A protein and the small-molecule ligand that binds it are described below.
Small molecule (SMILES): CC(=O)N[C@H]1[C@H](O[C@H]2[C@H](O)[C@@H](NC(C)=O)CO[C@@H]2CO)O[C@H](CO)[C@@H](O)[C@@H]1O

Sequence of chain 12.C:
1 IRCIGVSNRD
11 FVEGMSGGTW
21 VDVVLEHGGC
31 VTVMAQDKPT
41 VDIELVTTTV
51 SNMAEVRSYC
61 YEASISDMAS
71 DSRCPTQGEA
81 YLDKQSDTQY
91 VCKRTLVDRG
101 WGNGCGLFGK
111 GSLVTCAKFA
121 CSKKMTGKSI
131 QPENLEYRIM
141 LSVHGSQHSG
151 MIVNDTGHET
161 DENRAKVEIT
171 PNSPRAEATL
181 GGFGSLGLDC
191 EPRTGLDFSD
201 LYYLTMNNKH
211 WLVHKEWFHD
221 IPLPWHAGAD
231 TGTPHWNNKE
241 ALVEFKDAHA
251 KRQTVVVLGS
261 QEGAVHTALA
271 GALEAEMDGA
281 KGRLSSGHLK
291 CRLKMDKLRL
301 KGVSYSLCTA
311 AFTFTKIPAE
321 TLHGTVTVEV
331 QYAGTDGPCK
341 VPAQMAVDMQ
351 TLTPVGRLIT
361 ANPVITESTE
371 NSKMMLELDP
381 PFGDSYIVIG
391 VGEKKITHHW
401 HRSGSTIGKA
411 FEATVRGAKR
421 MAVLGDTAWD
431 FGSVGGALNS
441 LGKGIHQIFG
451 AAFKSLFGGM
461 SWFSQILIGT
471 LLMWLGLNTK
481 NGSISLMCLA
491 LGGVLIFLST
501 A

Binding-site contacts:
Ligand atom O5 contacts residue ASN154 of chain 12.C at 4.0 Å.
Ligand atom N2 contacts residue ASN154 of chain 12.C at 3.8 Å.
Ligand atom C1 contacts residue ASN154 of chain 12.C at 3.4 Å.
Ligand atom C1 contacts residue THR156 of chain 12.C at 3.6 Å.
Ligand atom C2 contacts residue THR156 of chain 12.C at 4.2 Å.
Ligand atom C6 contacts residue MET151 of chain 12.C at 4.5 Å (hydrophobic).
Ligand atom C8 contacts residue ASN154 of chain 12.C at 3.6 Å.
Ligand atom O7 contacts residue ASN154 of chain 12.C at 2.6 Å (h-bond).
Ligand atom C2 contacts residue ASN154 of chain 12.C at 3.5 Å.
Ligand atom O6 contacts residue MET151 of chain 12.C at 3.4 Å.
Ligand atom C8 contacts residue THR156 of chain 12.C at 4.0 Å.
Ligand atom C7 contacts residue THR156 of chain 12.C at 3.9 Å.
Ligand atom C7 contacts residue ASN154 of chain 12.C at 3.3 Å.
Ligand atom N2 contacts residue THR156 of chain 12.C at 3.6 Å (h-bond).